A small-molecule ligand and the protein it binds are described below.
Small molecule (SMILES): COc1ccc(C2=NN(C3CCN(C(=O)CN4C(=O)CCC4=O)CC3)C(=O)[C@@H]3CC=CC[C@H]23)cc1OC

Sequence of chain 1.B:
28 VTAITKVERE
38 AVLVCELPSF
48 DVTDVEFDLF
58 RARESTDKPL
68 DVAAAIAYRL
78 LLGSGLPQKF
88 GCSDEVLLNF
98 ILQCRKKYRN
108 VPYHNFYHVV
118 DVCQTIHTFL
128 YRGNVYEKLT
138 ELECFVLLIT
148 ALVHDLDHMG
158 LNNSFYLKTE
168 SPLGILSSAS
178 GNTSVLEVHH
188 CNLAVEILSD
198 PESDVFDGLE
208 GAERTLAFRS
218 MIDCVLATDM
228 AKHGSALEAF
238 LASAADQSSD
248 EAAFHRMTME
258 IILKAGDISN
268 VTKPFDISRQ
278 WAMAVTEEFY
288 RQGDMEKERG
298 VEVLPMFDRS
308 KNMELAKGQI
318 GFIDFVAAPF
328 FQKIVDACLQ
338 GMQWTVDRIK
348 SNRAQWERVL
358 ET

Binding-site contacts:
Ligand atom N1 contacts residue PHE286 of chain 1.B at 3.9 Å.
Ligand atom C8 contacts residue GLY315 of chain 1.B at 4.0 Å.
Ligand atom C26 contacts residue ILE265 of chain 1.B at 3.7 Å (hydrophobic).
Ligand atom O2 contacts residue PHE319 of chain 1.B at 3.9 Å.
Ligand atom C7 contacts residue GLN316 of chain 1.B at 4.0 Å.
Ligand atom C18 contacts residue GLY315 of chain 1.B at 3.6 Å.
Ligand atom C8 contacts residue GLN316 of chain 1.B at 3.8 Å.
Ligand atom C25 contacts residue ILE265 of chain 1.B at 4.0 Å (hydrophobic).
Ligand atom C6 contacts residue PHE319 of chain 1.B at 4.0 Å (hydrophobic).
Ligand atom O1 contacts residue GLN316 of chain 1.B at 3.0 Å (h-bond).
Ligand atom C1 contacts residue ASN267 of chain 1.B at 3.3 Å.
Ligand atom C2 contacts residue GLN316 of chain 1.B at 4.0 Å.
Ligand atom C7 contacts residue VAL282 of chain 1.B at 4.0 Å (hydrophobic).
Ligand atom C1 contacts residue ALA279 of chain 1.B at 3.6 Å (hydrophobic).
Ligand atom C2 contacts residue VAL282 of chain 1.B at 3.8 Å (hydrophobic).
Ligand atom C8 contacts residue PHE319 of chain 1.B at 3.9 Å (hydrophobic).
Ligand atom C1 contacts residue GLN316 of chain 1.B at 3.6 Å.
Ligand atom O3 contacts residue MET303 of chain 1.B at 3.4 Å.
Ligand atom C14 contacts residue PHE319 of chain 1.B at 3.9 Å (hydrophobic).
Ligand atom C5 contacts residue PHE319 of chain 1.B at 4.1 Å (hydrophobic).
Ligand atom O1 contacts residue VAL282 of chain 1.B at 3.7 Å.
Ligand atom C1 contacts residue VAL282 of chain 1.B at 3.7 Å (hydrophobic).
Ligand atom C21 contacts residue MET227 of chain 1.B at 4.0 Å (hydrophobic).
Ligand atom C7 contacts residue PHE319 of chain 1.B at 4.0 Å (hydrophobic).
Ligand atom O2 contacts residue VAL282 of chain 1.B at 4.1 Å.
Ligand atom C23 contacts residue HIS111 of chain 1.B at 4.2 Å.
Ligand atom C3 contacts residue ASN267 of chain 1.B at 3.9 Å.
Ligand atom O5 contacts residue MET303 of chain 1.B at 3.0 Å.
Ligand atom O4 contacts residue PHE319 of chain 1.B at 4.0 Å.
Ligand atom C24 contacts residue MET227 of chain 1.B at 3.9 Å (hydrophobic).
Ligand atom O6 contacts residue MET227 of chain 1.B at 3.4 Å.
Ligand atom C26 contacts residue MET227 of chain 1.B at 4.0 Å (hydrophobic).
Ligand atom C19 contacts residue MET303 of chain 1.B at 3.9 Å (hydrophobic).
Ligand atom O2 contacts residue GLN316 of chain 1.B at 3.0 Å (h-bond).
Ligand atom C1 contacts residue TRP278 of chain 1.B at 3.9 Å (hydrophobic).
Ligand atom C20 contacts residue MET303 of chain 1.B at 3.7 Å (hydrophobic).
Ligand atom C11 contacts residue PHE286 of chain 1.B at 4.0 Å (hydrophobic).
Ligand atom C25 contacts residue ASP264 of chain 1.B at 3.7 Å.
Ligand atom C25 contacts residue MET227 of chain 1.B at 3.6 Å (hydrophobic).
Ligand atom C24 contacts residue ASP264 of chain 1.B at 3.7 Å.